Sequence of chain 1.C:
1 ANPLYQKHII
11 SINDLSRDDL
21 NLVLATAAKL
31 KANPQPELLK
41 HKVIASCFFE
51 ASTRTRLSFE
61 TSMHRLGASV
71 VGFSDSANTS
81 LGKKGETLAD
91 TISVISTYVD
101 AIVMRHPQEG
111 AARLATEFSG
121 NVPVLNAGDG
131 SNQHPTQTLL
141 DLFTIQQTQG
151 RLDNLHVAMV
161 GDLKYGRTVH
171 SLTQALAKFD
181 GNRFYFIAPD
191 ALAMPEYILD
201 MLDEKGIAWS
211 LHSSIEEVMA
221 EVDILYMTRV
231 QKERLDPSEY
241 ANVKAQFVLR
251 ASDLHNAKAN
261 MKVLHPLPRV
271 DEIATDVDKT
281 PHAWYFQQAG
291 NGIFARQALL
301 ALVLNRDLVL

Binding-site contacts:
Ligand atom O1P contacts residue ARG105 of chain 1.C at 3.4 Å (salt-bridge).
Ligand atom O5 contacts residue LEU267 of chain 1.C at 3.4 Å (h-bond).
Ligand atom O2P contacts residue SER80 of chain 3.C at 3.1 Å (h-bond).
Ligand atom O3P contacts residue THR53 of chain 1.C at 3.6 Å.
Ligand atom P contacts residue SER80 of chain 3.C at 3.8 Å.
Ligand atom C4 contacts residue ARG167 of chain 1.C at 3.6 Å.
Ligand atom C3 contacts residue THR168 of chain 1.C at 3.6 Å.
Ligand atom O5 contacts residue ARG229 of chain 1.C at 2.9 Å (salt-bridge).
Ligand atom O1 contacts residue THR55 of chain 1.C at 3.0 Å (h-bond).
Ligand atom O2P contacts residue ARG54 of chain 1.C at 2.9 Å (salt-bridge).
Ligand atom O2 contacts residue HIS134 of chain 1.C at 3.4 Å.
Ligand atom O3P contacts residue THR55 of chain 1.C at 2.7 Å (h-bond).
Ligand atom C1 contacts residue THR55 of chain 1.C at 3.9 Å.
Ligand atom O3 contacts residue ARG105 of chain 1.C at 3.4 Å (salt-bridge).
Ligand atom O3P contacts residue SER52 of chain 1.C at 2.5 Å (h-bond).
Ligand atom C1P contacts residue ARG54 of chain 1.C at 3.4 Å.
Ligand atom O5 contacts residue PRO268 of chain 1.C at 3.4 Å.
Ligand atom O1 contacts residue ARG105 of chain 1.C at 3.0 Å (salt-bridge).
Ligand atom P contacts residue SER52 of chain 1.C at 3.9 Å.
Ligand atom O1P contacts residue SER80 of chain 3.C at 3.0 Å (h-bond).
Ligand atom O3 contacts residue LYS84 of chain 3.C at 2.9 Å (salt-bridge).
Ligand atom O1 contacts residue HIS134 of chain 1.C at 2.8 Å (h-bond).
Ligand atom O2 contacts residue ARG167 of chain 1.C at 2.7 Å (salt-bridge).
Ligand atom O2P contacts residue THR53 of chain 1.C at 3.1 Å (h-bond).
Ligand atom O1P contacts residue LYS84 of chain 3.C at 2.8 Å (salt-bridge).
Ligand atom C1 contacts residue LEU267 of chain 1.C at 3.7 Å (hydrophobic).
Ligand atom O3P contacts residue ARG105 of chain 1.C at 3.8 Å.
Ligand atom C2 contacts residue THR168 of chain 1.C at 3.8 Å.
Ligand atom O4 contacts residue LYS84 of chain 3.C at 3.0 Å (salt-bridge).
Ligand atom C5 contacts residue ARG229 of chain 1.C at 3.5 Å.
Ligand atom P contacts residue THR55 of chain 1.C at 3.8 Å.
Ligand atom C3 contacts residue LEU267 of chain 1.C at 3.7 Å (hydrophobic).
Ligand atom O3 contacts residue ARG167 of chain 1.C at 3.1 Å (salt-bridge).
Ligand atom O4 contacts residue ARG229 of chain 1.C at 3.0 Å (salt-bridge).
Ligand atom O3P contacts residue ARG54 of chain 1.C at 3.3 Å (salt-bridge).
Ligand atom O1 contacts residue GLN137 of chain 1.C at 3.8 Å.
Ligand atom C5 contacts residue LEU267 of chain 1.C at 3.8 Å (hydrophobic).
Ligand atom C1P contacts residue LEU267 of chain 1.C at 3.4 Å (hydrophobic).
Ligand atom P contacts residue ARG54 of chain 1.C at 3.8 Å.
Ligand atom N2 contacts residue LEU267 of chain 1.C at 3.0 Å (h-bond).

The protein below binds the small molecule below.
Small molecule (SMILES): O=C(O)C[C@H](NC(=O)CP(=O)(O)O)C(=O)O

Sequence of chain 3.C:
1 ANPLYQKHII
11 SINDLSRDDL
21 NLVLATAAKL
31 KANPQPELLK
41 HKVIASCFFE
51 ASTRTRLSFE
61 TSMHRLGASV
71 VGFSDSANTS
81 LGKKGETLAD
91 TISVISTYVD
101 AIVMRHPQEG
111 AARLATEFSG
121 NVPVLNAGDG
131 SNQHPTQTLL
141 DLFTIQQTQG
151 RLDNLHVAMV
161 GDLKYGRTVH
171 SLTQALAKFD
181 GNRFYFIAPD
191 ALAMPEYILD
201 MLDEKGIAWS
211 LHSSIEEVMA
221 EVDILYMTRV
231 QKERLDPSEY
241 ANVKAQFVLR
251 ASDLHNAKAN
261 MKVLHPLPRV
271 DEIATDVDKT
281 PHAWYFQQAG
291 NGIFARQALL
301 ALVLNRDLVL